Binding-site contacts:
Ligand atom O contacts residue HIS120 of chain 1.A at 3.5 Å.
Ligand atom O contacts residue PHE114 of chain 1.A at 4.1 Å.
Ligand atom O contacts residue THR119 of chain 1.A at 4.5 Å.
Ligand atom CG contacts residue PHE114 of chain 1.A at 4.3 Å (hydrophobic).
Ligand atom OD contacts residue HIS120 of chain 1.A at 3.9 Å.
Ligand atom OD contacts residue PHE114 of chain 1.A at 3.6 Å.
Ligand atom CG contacts residue PHE162 of chain 1.A at 3.7 Å (hydrophobic).
Ligand atom CG contacts residue HIS108 of chain 1.A at 3.6 Å.
Ligand atom C contacts residue PHE114 of chain 1.A at 3.9 Å (hydrophobic).
Ligand atom C contacts residue ASN117 of chain 1.A at 3.9 Å.
Ligand atom CB contacts residue HIS108 of chain 1.A at 3.6 Å.
Ligand atom C contacts residue HIS120 of chain 1.A at 4.3 Å.
Ligand atom CA contacts residue ASN117 of chain 1.A at 4.2 Å.
Ligand atom CA contacts residue HIS108 of chain 1.A at 3.8 Å.
Ligand atom OD contacts residue HIS108 of chain 1.A at 4.5 Å.
Ligand atom O contacts residue ASN117 of chain 1.A at 3.0 Å (h-bond).
Ligand atom OD contacts residue PHE162 of chain 1.A at 4.1 Å.

Sequence of chain 1.A:
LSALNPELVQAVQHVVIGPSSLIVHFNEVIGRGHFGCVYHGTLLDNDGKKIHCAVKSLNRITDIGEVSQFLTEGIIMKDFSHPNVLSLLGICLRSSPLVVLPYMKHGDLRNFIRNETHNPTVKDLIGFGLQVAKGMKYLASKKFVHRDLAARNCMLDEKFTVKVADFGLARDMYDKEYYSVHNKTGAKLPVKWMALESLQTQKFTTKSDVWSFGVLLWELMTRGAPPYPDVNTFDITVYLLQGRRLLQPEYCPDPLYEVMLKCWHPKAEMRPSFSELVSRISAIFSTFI

The small molecule below binds the protein below.
Small molecule (SMILES): O=C1CCCO1